Binding-site contacts:
Ligand atom N1 contacts residue SER12 of chain 1.B at 2.6 Å (h-bond).
Ligand atom N1 contacts residue TYR288 of chain 1.B at 4.1 Å.
Ligand atom C1 contacts residue ASP252 of chain 1.B at 3.7 Å.
Ligand atom C5 contacts residue TRP11 of chain 1.B at 3.7 Å (hydrophobic).
Ligand atom C4 contacts residue TRP11 of chain 1.B at 4.3 Å (hydrophobic).
Ligand atom NE2 contacts residue PHE250 of chain 1.B at 3.9 Å.
Ligand atom C4 contacts residue ASP221 of chain 1.B at 3.6 Å.
Ligand atom C5 contacts residue TYR14 of chain 1.B at 3.5 Å (hydrophobic).
Ligand atom NE2 contacts residue TRP11 of chain 1.B at 3.2 Å.
Ligand atom C1 contacts residue PHE250 of chain 1.B at 4.0 Å (hydrophobic).
Ligand atom C5 contacts residue TYR288 of chain 1.B at 3.7 Å (hydrophobic).
Ligand atom NE2 contacts residue SER59 of chain 1.B at 3.7 Å.
Ligand atom C1 contacts residue TRP11 of chain 1.B at 3.8 Å (hydrophobic).
Ligand atom C4 contacts residue TYR14 of chain 1.B at 4.4 Å (hydrophobic).
Ligand atom C5 contacts residue ASP13 of chain 1.B at 4.0 Å.
Ligand atom C2 contacts residue TYR14 of chain 1.B at 4.3 Å (hydrophobic).
Ligand atom N1 contacts residue ASP13 of chain 1.B at 3.5 Å (salt-bridge).
Ligand atom C2 contacts residue TRP218 of chain 1.B at 3.6 Å (hydrophobic).
Ligand atom C4 contacts residue TRP218 of chain 1.B at 3.8 Å (hydrophobic).
Ligand atom C3 contacts residue TRP218 of chain 1.B at 4.4 Å (hydrophobic).
Ligand atom C2 contacts residue ASP252 of chain 1.B at 3.6 Å.
Ligand atom C3 contacts residue ASP252 of chain 1.B at 3.6 Å.
Ligand atom C5 contacts residue SER12 of chain 1.B at 3.3 Å.
Ligand atom C3 contacts residue TRP11 of chain 1.B at 4.2 Å (hydrophobic).
Ligand atom N1 contacts residue ASP221 of chain 1.B at 2.8 Å (salt-bridge).
Ligand atom C3 contacts residue TYR14 of chain 1.B at 3.6 Å (hydrophobic).
Ligand atom N1 contacts residue TRP11 of chain 1.B at 4.4 Å.
Ligand atom NE2 contacts residue ASP252 of chain 1.B at 2.8 Å (salt-bridge).
Ligand atom C3 contacts residue PHE250 of chain 1.B at 4.5 Å (hydrophobic).
Ligand atom C1 contacts residue TRP218 of chain 1.B at 3.4 Å (hydrophobic).
Ligand atom C2 contacts residue TYR288 of chain 1.B at 3.8 Å (hydrophobic).
Ligand atom C3 contacts residue TYR288 of chain 1.B at 3.6 Å (hydrophobic).
Ligand atom C2 contacts residue PHE250 of chain 1.B at 3.4 Å (hydrophobic).
Ligand atom C4 contacts residue TYR288 of chain 1.B at 3.2 Å (hydrophobic).
Ligand atom C5 contacts residue ASP221 of chain 1.B at 3.5 Å.

Sequence of chain 1.B:
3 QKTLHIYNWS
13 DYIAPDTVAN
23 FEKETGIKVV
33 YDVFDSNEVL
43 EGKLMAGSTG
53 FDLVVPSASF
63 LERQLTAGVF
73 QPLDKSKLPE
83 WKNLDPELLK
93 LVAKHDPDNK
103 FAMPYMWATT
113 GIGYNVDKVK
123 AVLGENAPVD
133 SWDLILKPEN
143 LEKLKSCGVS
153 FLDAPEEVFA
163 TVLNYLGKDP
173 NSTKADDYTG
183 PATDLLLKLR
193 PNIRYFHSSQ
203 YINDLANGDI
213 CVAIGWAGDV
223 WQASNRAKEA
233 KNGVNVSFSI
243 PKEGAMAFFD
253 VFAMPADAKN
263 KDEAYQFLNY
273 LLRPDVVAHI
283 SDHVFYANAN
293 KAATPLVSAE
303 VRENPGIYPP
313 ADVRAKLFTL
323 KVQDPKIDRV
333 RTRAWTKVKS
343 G

This protein binds this small molecule.
Small molecule (SMILES): NCCCCCN